Sequence of chain 1.C:
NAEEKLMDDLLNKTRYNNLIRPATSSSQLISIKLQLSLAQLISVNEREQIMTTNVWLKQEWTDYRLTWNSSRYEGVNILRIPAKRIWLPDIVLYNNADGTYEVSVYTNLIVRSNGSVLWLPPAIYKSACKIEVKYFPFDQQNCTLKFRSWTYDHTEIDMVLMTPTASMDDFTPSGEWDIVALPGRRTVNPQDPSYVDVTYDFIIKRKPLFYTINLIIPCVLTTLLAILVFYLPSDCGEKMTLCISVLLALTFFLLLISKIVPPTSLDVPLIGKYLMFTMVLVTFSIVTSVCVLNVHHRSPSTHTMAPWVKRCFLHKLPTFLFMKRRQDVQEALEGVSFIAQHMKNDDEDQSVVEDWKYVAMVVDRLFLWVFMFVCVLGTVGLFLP

Binding-site contacts:
Ligand atom CAE contacts residue THR291 of chain 1.C at 3.7 Å.
Ligand atom CAQ contacts residue PHE492 of chain 1.C at 3.6 Å (hydrophobic).
Ligand atom CBD contacts residue PHE492 of chain 1.C at 3.8 Å (hydrophobic).
Ligand atom CBI contacts residue PHE492 of chain 1.C at 4.5 Å (hydrophobic).
Ligand atom CAD contacts residue PHE492 of chain 1.C at 4.4 Å (hydrophobic).
Ligand atom CAB contacts residue PHE287 of chain 1.C at 4.4 Å (hydrophobic).
Ligand atom CAE contacts residue PHE492 of chain 1.C at 3.6 Å (hydrophobic).
Ligand atom CAD contacts residue CYS294 of chain 1.C at 3.7 Å (hydrophobic).
Ligand atom CAS contacts residue CYS294 of chain 1.C at 3.6 Å (hydrophobic).
Ligand atom CAR contacts residue CYS294 of chain 1.C at 4.1 Å (hydrophobic).
Ligand atom CAC contacts residue VAL290 of chain 1.C at 4.5 Å (hydrophobic).
Ligand atom CAT contacts residue CYS294 of chain 1.C at 3.6 Å (hydrophobic).
Ligand atom CAA contacts residue PHE287 of chain 1.C at 4.4 Å (hydrophobic).
Ligand atom CBG contacts residue PHE492 of chain 1.C at 4.1 Å (hydrophobic).
Ligand atom CAS contacts residue Y011 of chain 1.GA at 4.2 Å.
Ligand atom CAV contacts residue PHE316 of chain 1.C at 3.9 Å (hydrophobic).
Ligand atom CAK contacts residue PHE492 of chain 1.C at 4.2 Å (hydrophobic).
Ligand atom CBB contacts residue VAL290 of chain 1.C at 4.4 Å (hydrophobic).
Ligand atom CBA contacts residue PHE287 of chain 1.C at 4.4 Å (hydrophobic).
Ligand atom OAW contacts residue PHE316 of chain 1.C at 3.9 Å.
Ligand atom CAN contacts residue PHE287 of chain 1.C at 3.6 Å (hydrophobic).
Ligand atom CBH contacts residue CYS294 of chain 1.C at 4.2 Å (hydrophobic).
Ligand atom CAR contacts residue VAL298 of chain 1.C at 4.4 Å (hydrophobic).
Ligand atom CAT contacts residue Y011 of chain 1.GA at 3.7 Å.
Ligand atom CAJ contacts residue PHE287 of chain 1.C at 3.8 Å (hydrophobic).
Ligand atom CAD contacts residue VAL488 of chain 1.C at 4.1 Å (hydrophobic).
Ligand atom CAJ contacts residue VAL290 of chain 1.C at 3.8 Å (hydrophobic).

The small molecule below binds the protein below.
Small molecule (SMILES): CC(C)CCC[C@@H](C)[C@H]1CC[C@H]2[C@@H]3CC=C4C[C@@H](OC(=O)CCC(=O)O)CC[C@]4(C)[C@H]3CC[C@]12C